Sequence of chain 5.A:
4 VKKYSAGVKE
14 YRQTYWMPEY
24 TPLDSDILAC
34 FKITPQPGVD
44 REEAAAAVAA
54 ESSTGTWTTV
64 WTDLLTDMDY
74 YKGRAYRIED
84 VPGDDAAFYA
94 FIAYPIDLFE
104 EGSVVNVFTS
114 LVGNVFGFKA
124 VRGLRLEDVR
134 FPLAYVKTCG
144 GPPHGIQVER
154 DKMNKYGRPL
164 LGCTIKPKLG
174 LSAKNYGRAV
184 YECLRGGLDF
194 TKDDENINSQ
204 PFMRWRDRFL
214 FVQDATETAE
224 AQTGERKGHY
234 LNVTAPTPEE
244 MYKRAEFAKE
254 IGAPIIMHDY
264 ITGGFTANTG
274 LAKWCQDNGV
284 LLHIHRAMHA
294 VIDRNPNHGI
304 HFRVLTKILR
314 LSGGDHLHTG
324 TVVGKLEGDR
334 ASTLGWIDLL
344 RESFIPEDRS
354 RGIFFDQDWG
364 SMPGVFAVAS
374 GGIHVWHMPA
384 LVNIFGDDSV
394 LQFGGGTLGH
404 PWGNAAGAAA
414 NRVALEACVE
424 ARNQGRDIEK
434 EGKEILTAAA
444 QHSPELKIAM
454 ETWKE

Binding-site contacts:
Ligand atom OE1 contacts residue ASP361 of chain 2.A at 3.6 Å.
Ligand atom OE1 contacts residue TYR23 of chain 5.A at 3.4 Å.
Ligand atom CG contacts residue ALA97 of chain 5.B at 3.6 Å (hydrophobic).
Ligand atom NE2 contacts residue LEU26 of chain 5.A at 3.4 Å.
Ligand atom NH2 contacts residue TYR74 of chain 5.A at 3.6 Å (h-bond).
Ligand atom CD1 contacts residue GLY363 of chain 2.A at 3.5 Å.
Ligand atom NH2 contacts residue SER364 of chain 2.A at 2.5 Å.
Ligand atom CG contacts residue TYR96 of chain 5.B at 3.3 Å (hydrophobic).
Ligand atom C contacts residue PHE347 of chain 2.A at 2.9 Å (hydrophobic).
Ligand atom CD1 contacts residue TYR96 of chain 5.B at 3.2 Å (hydrophobic).
Ligand atom CB contacts residue PHE347 of chain 2.A at 3.3 Å (hydrophobic).
Ligand atom CD2 contacts residue GLU345 of chain 2.A at 3.0 Å.
Ligand atom CG1 contacts residue SER346 of chain 2.A at 3.6 Å.
Ligand atom CG1 contacts residue TYR73 of chain 5.A at 3.6 Å (hydrophobic).
Ligand atom NH1 contacts residue GLY363 of chain 2.A at 1.6 Å (h-bond).
Ligand atom NE contacts residue SER364 of chain 2.A at 2.8 Å.
Ligand atom CD2 contacts residue ASP70 of chain 5.A at 3.4 Å.
Ligand atom C contacts residue PHE347 of chain 2.A at 3.4 Å (hydrophobic).
Ligand atom N contacts residue PHE347 of chain 2.A at 3.6 Å.
Ligand atom CD1 contacts residue ASP70 of chain 5.A at 2.8 Å.
Ligand atom O contacts residue PHE347 of chain 2.A at 1.9 Å.
Ligand atom CD contacts residue MET365 of chain 2.A at 3.4 Å (hydrophobic).
Ligand atom O contacts residue SER346 of chain 2.A at 3.1 Å.
Ligand atom O contacts residue SER346 of chain 2.A at 2.1 Å.
Ligand atom N contacts residue PHE347 of chain 2.A at 3.4 Å.
Ligand atom CZ contacts residue GLY363 of chain 2.A at 2.9 Å.
Ligand atom CA contacts residue PHE347 of chain 2.A at 3.6 Å (hydrophobic).
Ligand atom CZ contacts residue SER364 of chain 2.A at 2.2 Å.
Ligand atom CB contacts residue ALA97 of chain 5.B at 3.6 Å (hydrophobic).
Ligand atom CD1 contacts residue SER346 of chain 2.A at 2.5 Å.
Ligand atom NE2 contacts residue TYR23 of chain 5.A at 2.9 Å (h-bond).
Ligand atom N contacts residue TYR96 of chain 5.B at 3.1 Å (h-bond).
Ligand atom CB contacts residue ASP361 of chain 2.A at 3.0 Å.
Ligand atom CA contacts residue PHE347 of chain 2.A at 3.5 Å (hydrophobic).
Ligand atom CD contacts residue SER364 of chain 2.A at 3.2 Å.
Ligand atom CD contacts residue ASP94 of chain 5.B at 3.0 Å.
Ligand atom C contacts residue SER346 of chain 2.A at 3.3 Å.
Ligand atom NH1 contacts residue SER346 of chain 2.A at 3.4 Å (h-bond).
Ligand atom CG2 contacts residue TYR73 of chain 5.A at 3.5 Å (hydrophobic).
Ligand atom NH1 contacts residue SER364 of chain 2.A at 2.4 Å.

This small molecule binds to this protein.
Small molecule (SMILES): CC[C@H](C)[C@H](NC(=O)[C@H](CC(C)C)NC(=O)[C@H](CC(=O)O)NC(=O)[C@H](CC(C)C)NC(=O)[C@H](CCCN=C(N)N)NC(=O)[C@@H]1CCCN1)C(=O)N[C@@H](CCC(=O)O)C(=O)N[C@@H](CCC(N)=O)C(=O)N[C@@H](C)C=O

Sequence of chain 5.B:
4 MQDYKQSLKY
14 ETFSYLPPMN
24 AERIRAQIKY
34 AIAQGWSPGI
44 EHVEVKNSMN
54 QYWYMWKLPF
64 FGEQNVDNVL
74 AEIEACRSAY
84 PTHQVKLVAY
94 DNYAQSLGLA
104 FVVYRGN

Sequence of chain 2.A:
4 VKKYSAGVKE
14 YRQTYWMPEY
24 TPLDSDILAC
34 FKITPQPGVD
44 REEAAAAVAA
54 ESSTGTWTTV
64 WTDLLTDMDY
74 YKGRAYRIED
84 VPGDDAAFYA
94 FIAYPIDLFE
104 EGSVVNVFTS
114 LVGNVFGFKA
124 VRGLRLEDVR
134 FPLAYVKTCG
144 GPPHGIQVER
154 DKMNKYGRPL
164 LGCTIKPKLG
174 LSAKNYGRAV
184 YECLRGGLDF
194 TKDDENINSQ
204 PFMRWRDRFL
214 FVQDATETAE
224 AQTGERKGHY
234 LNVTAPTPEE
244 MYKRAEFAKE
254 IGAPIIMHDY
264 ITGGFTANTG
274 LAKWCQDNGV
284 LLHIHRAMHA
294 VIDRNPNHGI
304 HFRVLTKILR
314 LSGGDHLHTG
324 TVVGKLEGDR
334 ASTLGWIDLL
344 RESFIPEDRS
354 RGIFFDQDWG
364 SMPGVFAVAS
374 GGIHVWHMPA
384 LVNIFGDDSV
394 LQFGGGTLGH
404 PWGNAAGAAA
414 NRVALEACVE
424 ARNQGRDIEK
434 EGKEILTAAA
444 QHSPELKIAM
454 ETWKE